Sequence of chain 21.C:
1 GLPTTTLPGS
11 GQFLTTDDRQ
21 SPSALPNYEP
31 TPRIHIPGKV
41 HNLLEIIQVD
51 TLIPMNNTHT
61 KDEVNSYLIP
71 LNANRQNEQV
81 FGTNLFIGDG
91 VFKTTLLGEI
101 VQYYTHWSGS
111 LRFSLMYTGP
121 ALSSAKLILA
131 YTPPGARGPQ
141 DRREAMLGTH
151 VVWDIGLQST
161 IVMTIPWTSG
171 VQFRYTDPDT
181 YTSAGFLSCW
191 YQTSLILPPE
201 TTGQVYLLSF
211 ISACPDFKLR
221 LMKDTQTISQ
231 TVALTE

The protein below binds the small molecule below.
Small molecule (SMILES): Cc1cc(CCCCCOc2ccc(C3=NCCO3)cc2)on1

Sequence of chain 21.A:
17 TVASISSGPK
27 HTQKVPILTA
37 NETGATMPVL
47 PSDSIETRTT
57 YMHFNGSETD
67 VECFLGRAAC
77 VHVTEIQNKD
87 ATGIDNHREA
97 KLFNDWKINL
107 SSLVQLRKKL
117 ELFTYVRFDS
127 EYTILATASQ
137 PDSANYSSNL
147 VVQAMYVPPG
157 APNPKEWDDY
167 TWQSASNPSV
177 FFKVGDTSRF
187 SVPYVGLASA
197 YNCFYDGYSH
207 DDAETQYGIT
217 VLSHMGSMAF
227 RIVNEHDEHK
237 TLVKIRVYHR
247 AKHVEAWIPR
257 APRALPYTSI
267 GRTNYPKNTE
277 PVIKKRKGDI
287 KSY

Binding-site contacts:
Ligand atom O1B contacts residue ILE104 of chain 21.A at 3.9 Å.
Ligand atom C5A contacts residue ALA150 of chain 21.A at 3.6 Å (hydrophobic).
Ligand atom O1A contacts residue PHE186 of chain 21.A at 3.0 Å.
Ligand atom C5 contacts residue LEU106 of chain 21.A at 3.8 Å (hydrophobic).
Ligand atom N3A contacts residue PHE186 of chain 21.A at 4.0 Å.
Ligand atom C4C contacts residue VAL188 of chain 21.A at 3.7 Å (hydrophobic).
Ligand atom C2A contacts residue PHE186 of chain 21.A at 3.3 Å (hydrophobic).
Ligand atom C5B contacts residue MET224 of chain 21.A at 3.9 Å (hydrophobic).
Ligand atom C1B contacts residue TYR128 of chain 21.A at 3.6 Å (hydrophobic).
Ligand atom N3A contacts residue PRO174 of chain 21.A at 3.7 Å.
Ligand atom C3B contacts residue VAL188 of chain 21.A at 3.8 Å (hydrophobic).
Ligand atom C5B contacts residue TYR128 of chain 21.A at 4.0 Å (hydrophobic).
Ligand atom C4 contacts residue LEU106 of chain 21.A at 3.9 Å (hydrophobic).
Ligand atom C1B contacts residue VAL188 of chain 21.A at 3.8 Å (hydrophobic).
Ligand atom C6B contacts residue ILE104 of chain 21.A at 3.6 Å (hydrophobic).
Ligand atom O1B contacts residue TYR128 of chain 21.A at 3.4 Å (h-bond).
Ligand atom C4A contacts residue PRO174 of chain 21.A at 3.1 Å (hydrophobic).
Ligand atom N3A contacts residue TYR152 of chain 21.A at 3.5 Å.
Ligand atom C2C contacts residue TYR197 of chain 21.A at 3.7 Å (hydrophobic).
Ligand atom C5A contacts residue PHE186 of chain 21.A at 3.5 Å (hydrophobic).
Ligand atom N3A contacts residue ALA24 of chain 21.C at 3.8 Å.
Ligand atom C2B contacts residue VAL188 of chain 21.A at 3.5 Å (hydrophobic).
Ligand atom C4C contacts residue VAL191 of chain 21.A at 3.0 Å (hydrophobic).
Ligand atom C5B contacts residue PHE186 of chain 21.A at 3.9 Å (hydrophobic).
Ligand atom C5A contacts residue VAL176 of chain 21.A at 3.6 Å (hydrophobic).
Ligand atom C6B contacts residue TYR128 of chain 21.A at 3.3 Å (hydrophobic).
Ligand atom C3B contacts residue TYR152 of chain 21.A at 3.7 Å (hydrophobic).
Ligand atom C5C contacts residue VAL191 of chain 21.A at 3.8 Å (hydrophobic).
Ligand atom C3C contacts residue TYR128 of chain 21.A at 3.4 Å (hydrophobic).
Ligand atom O1 contacts residue LEU106 of chain 21.A at 3.8 Å.
Ligand atom C4B contacts residue TYR152 of chain 21.A at 3.8 Å (hydrophobic).
Ligand atom O1 contacts residue MET221 of chain 21.A at 3.8 Å.
Ligand atom N2 contacts residue LEU106 of chain 21.A at 3.8 Å.
Ligand atom C2C contacts residue MET221 of chain 21.A at 3.8 Å (hydrophobic).
Ligand atom C1B contacts residue ILE104 of chain 21.A at 4.0 Å (hydrophobic).
Ligand atom C2A contacts residue TYR152 of chain 21.A at 3.6 Å (hydrophobic).
Ligand atom C1C contacts residue LEU106 of chain 21.A at 3.8 Å (hydrophobic).
Ligand atom C4B contacts residue PHE186 of chain 21.A at 3.6 Å (hydrophobic).
Ligand atom C4 contacts residue TYR197 of chain 21.A at 3.8 Å (hydrophobic).
Ligand atom C1C contacts residue TYR128 of chain 21.A at 3.7 Å (hydrophobic).